The protein below binds the small molecule below.
Small molecule (SMILES): CC(=O)N[C@H]1[C@H](O[C@H]2[C@H](O)[C@@H](NC(C)=O)CO[C@@H]2CO)O[C@H](CO)[C@@H](O[C@@H]2O[C@@H]3CO[C@@]4(O[C@@H]5[C@@H](O[C@H]([C@@H]2O)[C@@H]3O)O[C@H](CO)[C@@H](O)[C@@H]5O)O[C@H](CO)[C@@H](O)[C@H](O)[C@@H]4O)[C@@H]1O

Sequence of chain 1.A:
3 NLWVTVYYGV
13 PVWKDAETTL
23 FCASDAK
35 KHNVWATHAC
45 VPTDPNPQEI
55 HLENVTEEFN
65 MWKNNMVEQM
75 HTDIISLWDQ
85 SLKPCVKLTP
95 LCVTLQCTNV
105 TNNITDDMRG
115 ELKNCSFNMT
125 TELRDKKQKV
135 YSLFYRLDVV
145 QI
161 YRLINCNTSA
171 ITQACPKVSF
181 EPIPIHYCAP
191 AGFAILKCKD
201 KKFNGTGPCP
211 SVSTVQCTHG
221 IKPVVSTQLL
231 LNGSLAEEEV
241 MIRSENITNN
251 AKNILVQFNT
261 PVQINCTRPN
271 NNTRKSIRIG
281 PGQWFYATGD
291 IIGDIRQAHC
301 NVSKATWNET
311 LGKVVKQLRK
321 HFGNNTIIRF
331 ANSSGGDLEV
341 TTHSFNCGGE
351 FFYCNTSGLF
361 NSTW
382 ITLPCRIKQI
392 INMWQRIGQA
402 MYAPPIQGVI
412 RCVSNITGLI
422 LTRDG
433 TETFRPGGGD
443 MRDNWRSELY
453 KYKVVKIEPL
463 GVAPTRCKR

Binding-site contacts:
Ligand atom O7 contacts residue VAL224 of chain 1.A at 3.7 Å.
Ligand atom N2 contacts residue ASN232 of chain 1.A at 2.8 Å (h-bond).
Ligand atom C8 contacts residue LEU231 of chain 1.A at 3.6 Å (hydrophobic).
Ligand atom C4 contacts residue VAL414 of chain 1.A at 4.2 Å (hydrophobic).
Ligand atom O6 contacts residue SER179 of chain 1.A at 2.9 Å (h-bond).
Ligand atom C3 contacts residue ASN232 of chain 1.A at 3.7 Å.
Ligand atom C3 contacts residue SER415 of chain 1.A at 3.9 Å.
Ligand atom C3 contacts residue CYS413 of chain 1.A at 4.4 Å (hydrophobic).
Ligand atom C1 contacts residue VAL414 of chain 1.A at 4.3 Å (hydrophobic).
Ligand atom C4 contacts residue ASN232 of chain 1.A at 4.2 Å.
Ligand atom O7 contacts residue VAL414 of chain 1.A at 3.0 Å (h-bond).
Ligand atom O7 contacts residue CYS413 of chain 1.A at 3.7 Å.
Ligand atom O3 contacts residue SER415 of chain 1.A at 4.3 Å.
Ligand atom N2 contacts residue SER415 of chain 1.A at 3.1 Å (h-bond).
Ligand atom C2 contacts residue ASN232 of chain 1.A at 2.4 Å.
Ligand atom C7 contacts residue VAL224 of chain 1.A at 4.3 Å (hydrophobic).
Ligand atom C5 contacts residue VAL414 of chain 1.A at 3.8 Å (hydrophobic).
Ligand atom C8 contacts residue SER415 of chain 1.A at 3.8 Å.
Ligand atom C4 contacts residue GLN408 of chain 1.A at 4.1 Å.
Ligand atom O4 contacts residue VAL414 of chain 1.A at 4.2 Å.
Ligand atom C8 contacts residue VAL224 of chain 1.A at 3.6 Å (hydrophobic).
Ligand atom O7 contacts residue ARG412 of chain 1.A at 4.4 Å.
Ligand atom O6 contacts residue GLY348 of chain 1.A at 4.5 Å.
Ligand atom C7 contacts residue SER415 of chain 1.A at 3.9 Å.
Ligand atom C3 contacts residue VAL414 of chain 1.A at 3.9 Å (hydrophobic).
Ligand atom O3 contacts residue CYS413 of chain 1.A at 3.7 Å.
Ligand atom C2 contacts residue SER415 of chain 1.A at 3.9 Å.
Ligand atom C7 contacts residue VAL414 of chain 1.A at 3.8 Å (hydrophobic).
Ligand atom C6 contacts residue SER179 of chain 1.A at 4.0 Å.
Ligand atom O5 contacts residue ASN232 of chain 1.A at 2.4 Å (h-bond).
Ligand atom C7 contacts residue ASN232 of chain 1.A at 3.2 Å.
Ligand atom C1 contacts residue SER415 of chain 1.A at 4.2 Å.
Ligand atom C8 contacts residue VAL414 of chain 1.A at 3.6 Å (hydrophobic).
Ligand atom O7 contacts residue ASN232 of chain 1.A at 3.4 Å (h-bond).
Ligand atom C5 contacts residue ASN232 of chain 1.A at 3.7 Å.
Ligand atom O4 contacts residue GLN408 of chain 1.A at 2.7 Å (h-bond).
Ligand atom O7 contacts residue PRO182 of chain 1.A at 3.7 Å.
Ligand atom C1 contacts residue ASN232 of chain 1.A at 1.5 Å.
Ligand atom C8 contacts residue ASN232 of chain 1.A at 4.1 Å.
Ligand atom O6 contacts residue GLN408 of chain 1.A at 3.9 Å.